Sequence of chain 5.A:
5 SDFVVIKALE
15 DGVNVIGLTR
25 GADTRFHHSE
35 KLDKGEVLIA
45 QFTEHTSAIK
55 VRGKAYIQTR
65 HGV

Sequence of chain 1.B:
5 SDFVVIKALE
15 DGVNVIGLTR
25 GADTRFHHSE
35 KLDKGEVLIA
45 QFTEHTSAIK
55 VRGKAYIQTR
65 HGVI

Binding-site contacts:
Ligand atom CB contacts residue SER51 of chain 1.B at 3.6 Å.
Ligand atom CE3 contacts residue THR50 of chain 5.A at 3.4 Å.
Ligand atom CZ3 contacts residue GLN45 of chain 5.A at 3.8 Å.
Ligand atom CH2 contacts residue VAL19 of chain 5.A at 4.1 Å (hydrophobic).
Ligand atom CG contacts residue THR50 of chain 5.A at 4.0 Å.
Ligand atom C contacts residue THR50 of chain 5.A at 3.8 Å.
Ligand atom CH2 contacts residue THR50 of chain 5.A at 3.8 Å.
Ligand atom CA contacts residue SER51 of chain 1.B at 4.0 Å.
Ligand atom N contacts residue THR28 of chain 1.B at 2.5 Å (h-bond).
Ligand atom CA contacts residue HIS31 of chain 5.A at 4.1 Å.
Ligand atom CE3 contacts residue GLN45 of chain 5.A at 3.3 Å.
Ligand atom C contacts residue THR23 of chain 1.B at 4.1 Å.
Ligand atom NE1 contacts residue HIS32 of chain 5.A at 3.8 Å.
Ligand atom O contacts residue SER51 of chain 1.B at 2.9 Å (h-bond).
Ligand atom OXT contacts residue THR47 of chain 5.A at 2.1 Å (h-bond).
Ligand atom OXT contacts residue GLY25 of chain 1.B at 3.8 Å.
Ligand atom OXT contacts residue THR50 of chain 5.A at 3.2 Å (h-bond).
Ligand atom O contacts residue ARG24 of chain 1.B at 3.0 Å.
Ligand atom O contacts residue THR47 of chain 5.A at 3.9 Å.
Ligand atom CZ3 contacts residue ALA44 of chain 5.A at 4.1 Å (hydrophobic).
Ligand atom N contacts residue THR23 of chain 1.B at 3.2 Å (h-bond).
Ligand atom CZ3 contacts residue THR50 of chain 5.A at 3.2 Å.
Ligand atom CA contacts residue THR28 of chain 1.B at 3.8 Å.
Ligand atom CA contacts residue THR50 of chain 5.A at 3.6 Å.
Ligand atom N contacts residue GLY25 of chain 1.B at 3.7 Å.
Ligand atom CZ2 contacts residue VAL19 of chain 5.A at 3.8 Å (hydrophobic).
Ligand atom CD2 contacts residue THR50 of chain 5.A at 3.9 Å.
Ligand atom C contacts residue THR47 of chain 5.A at 3.2 Å.
Ligand atom O contacts residue GLY25 of chain 1.B at 2.8 Å (h-bond).
Ligand atom CB contacts residue THR50 of chain 5.A at 4.0 Å.
Ligand atom C contacts residue SER51 of chain 1.B at 3.5 Å.
Ligand atom CA contacts residue GLY25 of chain 1.B at 4.1 Å.
Ligand atom O contacts residue THR23 of chain 1.B at 3.2 Å (h-bond).
Ligand atom CD1 contacts residue THR28 of chain 1.B at 3.9 Å.
Ligand atom CZ2 contacts residue ILE20 of chain 5.A at 4.1 Å (hydrophobic).
Ligand atom CZ3 contacts residue ILE53 of chain 5.A at 3.2 Å (hydrophobic).
Ligand atom CH2 contacts residue ILE53 of chain 5.A at 3.2 Å (hydrophobic).
Ligand atom CH2 contacts residue GLY21 of chain 5.A at 3.9 Å.
Ligand atom C contacts residue GLY25 of chain 1.B at 3.5 Å.
Ligand atom CZ2 contacts residue GLY21 of chain 5.A at 3.5 Å.

A small-molecule ligand and the protein it binds are described below.
Small molecule (SMILES): N[C@@H](Cc1c[nH]c2ccccc12)C(=O)O